Binding-site contacts:
Ligand atom O contacts residue PHE165 of chain 1.A at 3.6 Å.
Ligand atom O contacts residue LYS169 of chain 1.A at 2.8 Å (salt-bridge).
Ligand atom C8 contacts residue TYR279 of chain 1.A at 3.5 Å (hydrophobic).
Ligand atom C10 contacts residue HIS251 of chain 1.A at 3.6 Å.
Ligand atom C9 contacts residue HIS251 of chain 1.A at 3.5 Å.
Ligand atom C10 contacts residue TYR279 of chain 1.A at 3.6 Å (hydrophobic).
Ligand atom C14 contacts residue TYR129 of chain 1.A at 3.1 Å (hydrophobic).
Ligand atom O4 contacts residue HIS125 of chain 1.A at 3.5 Å.
Ligand atom C14 contacts residue TYR279 of chain 1.A at 3.5 Å (hydrophobic).
Ligand atom C11 contacts residue HIS125 of chain 1.A at 3.4 Å.
Ligand atom C3 contacts residue PHE84 of chain 1.A at 3.6 Å (hydrophobic).
Ligand atom C9 contacts residue TYR279 of chain 1.A at 3.6 Å (hydrophobic).
Ligand atom C7 contacts residue HIS251 of chain 1.A at 3.5 Å.
Ligand atom C6 contacts residue TYR275 of chain 1.A at 3.3 Å (hydrophobic).
Ligand atom C5 contacts residue CYS87 of chain 1.A at 2.7 Å (hydrophobic).
Ligand atom C3 contacts residue TYR279 of chain 1.A at 3.5 Å (hydrophobic).
Ligand atom O4 contacts residue VAL248 of chain 1.A at 3.5 Å.
Ligand atom C20 contacts residue HIS125 of chain 1.A at 3.3 Å.
Ligand atom C22 contacts residue LYS121 of chain 1.A at 3.3 Å.
Ligand atom C2 contacts residue TYR279 of chain 1.A at 3.0 Å (hydrophobic).
Ligand atom N3 contacts residue HIS125 of chain 1.A at 3.6 Å.
Ligand atom C15 contacts residue HIS125 of chain 1.A at 3.2 Å.
Ligand atom O2 contacts residue PHE165 of chain 1.A at 3.4 Å.
Ligand atom O3 contacts residue GLN88 of chain 1.A at 2.7 Å (h-bond).
Ligand atom C14 contacts residue HIS251 of chain 1.A at 3.4 Å.
Ligand atom C16 contacts residue HIS125 of chain 1.A at 3.3 Å.
Ligand atom O3 contacts residue PHE84 of chain 1.A at 3.6 Å.
Ligand atom C1 contacts residue TYR279 of chain 1.A at 3.5 Å (hydrophobic).
Ligand atom O2 contacts residue TYR275 of chain 1.A at 3.5 Å.
Ligand atom C9 contacts residue GLN88 of chain 1.A at 3.6 Å.
Ligand atom O2 contacts residue MET166 of chain 1.A at 3.3 Å (h-bond).
Ligand atom O3 contacts residue HIS251 of chain 1.A at 3.4 Å.
Ligand atom O3 contacts residue CYS87 of chain 1.A at 2.9 Å (h-bond).
Ligand atom C17 contacts residue ASN5 of chain 1.C at 3.5 Å.
Ligand atom C5 contacts residue LEU278 of chain 1.A at 3.6 Å (hydrophobic).
Ligand atom C3 contacts residue CYS87 of chain 1.A at 2.7 Å (hydrophobic).
Ligand atom C7 contacts residue CYS87 of chain 1.A at 3.0 Å (hydrophobic).
Ligand atom C5 contacts residue TYR275 of chain 1.A at 3.2 Å (hydrophobic).
Ligand atom C4 contacts residue CYS87 of chain 1.A at 1.7 Å (hydrophobic).
Ligand atom N2 contacts residue TYR279 of chain 1.A at 2.9 Å (h-bond).

Sequence of chain 1.C:
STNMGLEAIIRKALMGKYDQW

Sequence of chain 1.A:
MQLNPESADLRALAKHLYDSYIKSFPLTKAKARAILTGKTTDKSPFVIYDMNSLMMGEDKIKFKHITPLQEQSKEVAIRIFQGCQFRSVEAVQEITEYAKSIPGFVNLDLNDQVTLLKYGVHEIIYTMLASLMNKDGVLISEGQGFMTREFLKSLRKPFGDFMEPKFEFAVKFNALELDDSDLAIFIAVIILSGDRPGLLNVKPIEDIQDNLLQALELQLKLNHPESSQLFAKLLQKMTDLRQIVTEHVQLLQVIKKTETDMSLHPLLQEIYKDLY

This small molecule binds to this protein.
Small molecule (SMILES): CCc1ccc(-c2nc3cc(NC(=O)c4cc([N+](=O)[O-])ccc4Cl)ccc3o2)cc1